Binding-site contacts:
Ligand atom CB contacts residue FE1 of chain 1.E at 4.4 Å.
Ligand atom OXT contacts residue LEU175 of chain 1.A at 4.1 Å.
Ligand atom CG contacts residue FE1 of chain 1.E at 4.1 Å.
Ligand atom C contacts residue PHE121 of chain 1.A at 4.2 Å (hydrophobic).
Ligand atom CG contacts residue PHE121 of chain 1.A at 3.7 Å (hydrophobic).
Ligand atom OXT contacts residue GLN99 of chain 1.A at 4.4 Å.
Ligand atom CB contacts residue GLN99 of chain 1.A at 3.9 Å.
Ligand atom CB contacts residue TRP122 of chain 1.A at 4.1 Å (hydrophobic).
Ligand atom CA contacts residue AKG1 of chain 1.C at 4.0 Å.
Ligand atom CG contacts residue ASP118 of chain 1.A at 3.5 Å.
Ligand atom N contacts residue AKG1 of chain 1.C at 3.9 Å.
Ligand atom CB contacts residue AKG1 of chain 1.C at 3.4 Å.
Ligand atom CD contacts residue TRP113 of chain 1.A at 4.5 Å (hydrophobic).
Ligand atom CD contacts residue THR174 of chain 1.A at 3.5 Å.
Ligand atom C contacts residue THR174 of chain 1.A at 4.2 Å.
Ligand atom OXT contacts residue PHE121 of chain 1.A at 3.7 Å.
Ligand atom C contacts residue TRP122 of chain 1.A at 4.1 Å (hydrophobic).
Ligand atom CB contacts residue ASP118 of chain 1.A at 3.6 Å.
Ligand atom O contacts residue TRP122 of chain 1.A at 3.0 Å (h-bond).
Ligand atom N contacts residue THR174 of chain 1.A at 2.9 Å (h-bond).
Ligand atom C contacts residue ARG248 of chain 1.A at 3.5 Å.
Ligand atom CD contacts residue FE1 of chain 1.E at 4.4 Å.
Ligand atom CG contacts residue AKG1 of chain 1.C at 3.3 Å.
Ligand atom O contacts residue PHE121 of chain 1.A at 4.1 Å.
Ligand atom O contacts residue GLN99 of chain 1.A at 2.8 Å (h-bond).
Ligand atom CD contacts residue HIS116 of chain 1.A at 3.9 Å.
Ligand atom N contacts residue LEU175 of chain 1.A at 4.4 Å.
Ligand atom OXT contacts residue ARG248 of chain 1.A at 2.7 Å (salt-bridge).
Ligand atom C contacts residue GLN99 of chain 1.A at 3.6 Å.
Ligand atom OXT contacts residue THR174 of chain 1.A at 3.4 Å.
Ligand atom O contacts residue ARG248 of chain 1.A at 2.8 Å (salt-bridge).
Ligand atom CD contacts residue LEU179 of chain 1.A at 4.0 Å (hydrophobic).
Ligand atom CA contacts residue THR174 of chain 1.A at 4.1 Å.
Ligand atom CD contacts residue PHE121 of chain 1.A at 4.2 Å (hydrophobic).
Ligand atom CD contacts residue AKG1 of chain 1.C at 3.2 Å.
Ligand atom CD contacts residue ASP118 of chain 1.A at 4.5 Å.
Ligand atom CA contacts residue GLN99 of chain 1.A at 3.6 Å.
Ligand atom CG contacts residue HIS116 of chain 1.A at 3.7 Å.

Sequence of chain 1.A:
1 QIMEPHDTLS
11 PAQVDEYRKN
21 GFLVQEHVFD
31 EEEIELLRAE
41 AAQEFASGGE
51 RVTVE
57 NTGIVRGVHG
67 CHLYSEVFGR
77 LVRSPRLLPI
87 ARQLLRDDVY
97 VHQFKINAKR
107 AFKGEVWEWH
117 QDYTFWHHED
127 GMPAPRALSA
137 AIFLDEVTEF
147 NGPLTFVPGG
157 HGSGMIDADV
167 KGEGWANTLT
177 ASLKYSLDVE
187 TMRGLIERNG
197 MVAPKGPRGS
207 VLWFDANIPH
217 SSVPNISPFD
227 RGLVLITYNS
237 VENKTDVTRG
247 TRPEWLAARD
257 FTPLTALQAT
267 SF

This small molecule binds to this protein.
Small molecule (SMILES): O=C(O)[C@@H]1CCCN1